The small molecule below binds the protein below.
Small molecule (SMILES): C1=[N+]2c3ccccc3[N+]3=Cc4ccccc4O[Fe]23Oc2ccccc21

Sequence of chain 1.A:
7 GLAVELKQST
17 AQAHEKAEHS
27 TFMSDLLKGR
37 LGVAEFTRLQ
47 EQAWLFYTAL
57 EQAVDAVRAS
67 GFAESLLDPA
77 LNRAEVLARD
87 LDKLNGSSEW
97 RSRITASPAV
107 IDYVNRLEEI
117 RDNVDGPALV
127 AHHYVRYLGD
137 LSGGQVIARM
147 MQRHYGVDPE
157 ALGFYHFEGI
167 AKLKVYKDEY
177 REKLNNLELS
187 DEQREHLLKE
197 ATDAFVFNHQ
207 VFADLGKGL

Binding-site contacts:
Ligand atom CB1 contacts residue PHE201 of chain 1.A at 3.5 Å (hydrophobic).
Ligand atom CA3 contacts residue GLU24 of chain 1.A at 3.9 Å.
Ligand atom NB contacts residue GLY135 of chain 1.A at 3.8 Å.
Ligand atom CA1 contacts residue GLU24 of chain 1.A at 3.6 Å.
Ligand atom CB contacts residue PHE201 of chain 1.A at 3.4 Å (hydrophobic).
Ligand atom CA6 contacts residue GLY139 of chain 1.A at 3.3 Å.
Ligand atom OA contacts residue GLU24 of chain 1.A at 2.6 Å (salt-bridge).
Ligand atom CC6 contacts residue SER138 of chain 1.A at 3.6 Å.
Ligand atom CB5 contacts residue ARG132 of chain 1.A at 3.6 Å.
Ligand atom CC3 contacts residue VAL131 of chain 1.A at 3.7 Å (hydrophobic).
Ligand atom CA1 contacts residue GLY139 of chain 1.A at 3.8 Å.
Ligand atom CC3 contacts residue GLY135 of chain 1.A at 3.6 Å.
Ligand atom NA contacts residue HIS20 of chain 1.A at 3.3 Å (h-bond).
Ligand atom NA contacts residue GLU24 of chain 1.A at 3.4 Å (salt-bridge).
Ligand atom CB6 contacts residue VAL131 of chain 1.A at 3.7 Å (hydrophobic).
Ligand atom CC4 contacts residue LEU134 of chain 1.A at 3.7 Å (hydrophobic).
Ligand atom CC2 contacts residue GLY135 of chain 1.A at 3.5 Å.
Ligand atom CB5 contacts residue ASN204 of chain 1.A at 3.4 Å.
Ligand atom CA5 contacts residue GLY139 of chain 1.A at 3.3 Å.
Ligand atom CC1 contacts residue HIS20 of chain 1.A at 3.3 Å.
Ligand atom CC1 contacts residue GLY135 of chain 1.A at 3.7 Å.
Ligand atom OB contacts residue GLU24 of chain 1.A at 3.2 Å (salt-bridge).
Ligand atom CB contacts residue VAL131 of chain 1.A at 3.3 Å (hydrophobic).
Ligand atom CB4 contacts residue ASN204 of chain 1.A at 3.5 Å.
Ligand atom CC4 contacts residue GLY135 of chain 1.A at 3.7 Å.
Ligand atom NB contacts residue HIS20 of chain 1.A at 3.0 Å (h-bond).
Ligand atom CA contacts residue GLU24 of chain 1.A at 3.8 Å.
Ligand atom NB contacts residue PHE201 of chain 1.A at 3.5 Å.
Ligand atom CB3 contacts residue ALA23 of chain 1.A at 3.8 Å (hydrophobic).
Ligand atom CA4 contacts residue GLY139 of chain 1.A at 3.8 Å.
Ligand atom CC5 contacts residue LEU134 of chain 1.A at 3.6 Å (hydrophobic).
Ligand atom FE contacts residue HIS20 of chain 1.A at 2.2 Å.
Ligand atom FE contacts residue GLU24 of chain 1.A at 2.3 Å.
Ligand atom CC3 contacts residue PHE201 of chain 1.A at 3.6 Å (hydrophobic).
Ligand atom CB contacts residue GLY135 of chain 1.A at 3.7 Å.
Ligand atom CA contacts residue SER138 of chain 1.A at 3.8 Å.
Ligand atom OB contacts residue HIS20 of chain 1.A at 3.0 Å (h-bond).
Ligand atom CA2 contacts residue GLU24 of chain 1.A at 3.1 Å.
Ligand atom CB4 contacts residue PHE208 of chain 1.A at 3.5 Å (hydrophobic).
Ligand atom CC2 contacts residue HIS20 of chain 1.A at 3.3 Å.